The protein below binds the small molecule below.
Small molecule (SMILES): Nc1nc2c(ncn2[C@H]2C[C@H](O)[C@@H](CO[P](=O)(O)O[P](=O)(O)OP(=O)(O)O)O2)c(=O)[nH]1

Binding-site contacts:
Ligand atom O1A contacts residue HIS264 of chain 1.D at 2.7 Å (h-bond).
Ligand atom O3' contacts residue ASN7 of chain 1.A at 3.0 Å (h-bond).
Ligand atom C1' contacts residue PHE45 of chain 1.D at 3.5 Å (hydrophobic).
Ligand atom O3G contacts residue ARG240 of chain 1.B at 2.8 Å (salt-bridge).
Ligand atom O3B contacts residue MG1 of chain 1.I at 3.5 Å.
Ligand atom O2A contacts residue ARG221 of chain 1.B at 3.2 Å (salt-bridge).
Ligand atom N3 contacts residue ARG221 of chain 1.B at 3.4 Å (salt-bridge).
Ligand atom O2G contacts residue GTP1 of chain 1.X at 2.6 Å (h-bond).
Ligand atom O2B contacts residue LYS265 of chain 1.D at 2.5 Å (salt-bridge).
Ligand atom O6 contacts residue ARG260 of chain 1.D at 3.4 Å.
Ligand atom O2A contacts residue LYS242 of chain 1.B at 2.9 Å (salt-bridge).
Ligand atom O2G contacts residue MG1 of chain 1.I at 1.9 Å.
Ligand atom C6 contacts residue ARG221 of chain 1.B at 3.5 Å.
Ligand atom N7 contacts residue ARG221 of chain 1.B at 3.4 Å (salt-bridge).
Ligand atom C3' contacts residue VAL44 of chain 1.D at 3.2 Å (hydrophobic).
Ligand atom C4 contacts residue ARG221 of chain 1.B at 3.2 Å.
Ligand atom O4' contacts residue ARG221 of chain 1.B at 3.2 Å (salt-bridge).
Ligand atom O3B contacts residue LYS265 of chain 1.D at 3.1 Å (salt-bridge).
Ligand atom N1 contacts residue ARG221 of chain 1.B at 3.5 Å.
Ligand atom PG contacts residue MG1 of chain 1.I at 3.1 Å.
Ligand atom N2 contacts residue HIS13 of chain 1.A at 3.4 Å.
Ligand atom O2B contacts residue HIS264 of chain 1.D at 3.1 Å.
Ligand atom O3B contacts residue LYS242 of chain 1.B at 3.5 Å.
Ligand atom N2 contacts residue ASN7 of chain 1.A at 3.2 Å (h-bond).
Ligand atom N3 contacts residue ASN7 of chain 1.A at 3.5 Å (h-bond).
Ligand atom O2G contacts residue LYS411 of chain 1.B at 2.9 Å (salt-bridge).
Ligand atom O3A contacts residue GTP1 of chain 1.X at 3.2 Å (h-bond).
Ligand atom C5 contacts residue ARG221 of chain 1.B at 3.4 Å.
Ligand atom N9 contacts residue PHE45 of chain 1.D at 3.5 Å.
Ligand atom PB contacts residue MG1 of chain 1.I at 3.2 Å.
Ligand atom O3G contacts residue LYS265 of chain 1.D at 3.4 Å (salt-bridge).
Ligand atom N9 contacts residue ARG221 of chain 1.B at 3.4 Å (salt-bridge).
Ligand atom O1B contacts residue GTP1 of chain 1.X at 2.7 Å (h-bond).
Ligand atom O1G contacts residue ARG240 of chain 1.B at 3.1 Å (salt-bridge).
Ligand atom O3' contacts residue VAL44 of chain 1.D at 2.6 Å (h-bond).
Ligand atom O6 contacts residue ASN246 of chain 1.B at 3.1 Å (h-bond).
Ligand atom C5' contacts residue VAL5 of chain 1.A at 3.3 Å (hydrophobic).
Ligand atom C2' contacts residue PHE45 of chain 1.D at 3.4 Å (hydrophobic).
Ligand atom O1B contacts residue MG1 of chain 1.I at 1.8 Å.
Ligand atom PB contacts residue LYS265 of chain 1.D at 3.4 Å.

Sequence of chain 1.D:
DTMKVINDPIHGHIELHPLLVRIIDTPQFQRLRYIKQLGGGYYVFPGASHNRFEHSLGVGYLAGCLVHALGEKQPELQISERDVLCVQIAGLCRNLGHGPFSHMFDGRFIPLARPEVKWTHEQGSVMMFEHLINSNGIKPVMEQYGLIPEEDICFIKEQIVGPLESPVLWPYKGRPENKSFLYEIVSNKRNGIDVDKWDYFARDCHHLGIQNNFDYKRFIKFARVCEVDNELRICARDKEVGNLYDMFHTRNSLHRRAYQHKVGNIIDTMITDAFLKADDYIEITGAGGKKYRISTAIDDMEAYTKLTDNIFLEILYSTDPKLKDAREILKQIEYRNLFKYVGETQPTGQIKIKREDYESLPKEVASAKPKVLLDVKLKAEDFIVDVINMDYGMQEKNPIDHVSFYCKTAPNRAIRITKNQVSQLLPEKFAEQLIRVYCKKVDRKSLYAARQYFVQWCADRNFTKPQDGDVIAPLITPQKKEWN

Sequence of chain 1.B:
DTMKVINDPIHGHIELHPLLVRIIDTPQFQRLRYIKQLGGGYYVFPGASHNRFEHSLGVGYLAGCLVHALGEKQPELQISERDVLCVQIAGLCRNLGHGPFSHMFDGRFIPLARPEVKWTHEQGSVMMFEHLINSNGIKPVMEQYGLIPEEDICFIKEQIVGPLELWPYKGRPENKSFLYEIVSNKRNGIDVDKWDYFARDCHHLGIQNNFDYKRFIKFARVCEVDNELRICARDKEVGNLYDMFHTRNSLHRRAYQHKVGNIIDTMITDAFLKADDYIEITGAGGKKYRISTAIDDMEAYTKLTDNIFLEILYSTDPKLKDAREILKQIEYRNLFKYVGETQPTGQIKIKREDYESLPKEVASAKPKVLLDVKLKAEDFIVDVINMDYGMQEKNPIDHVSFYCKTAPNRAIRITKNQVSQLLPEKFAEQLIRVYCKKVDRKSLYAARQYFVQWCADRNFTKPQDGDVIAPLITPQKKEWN

Sequence of chain 1.A:
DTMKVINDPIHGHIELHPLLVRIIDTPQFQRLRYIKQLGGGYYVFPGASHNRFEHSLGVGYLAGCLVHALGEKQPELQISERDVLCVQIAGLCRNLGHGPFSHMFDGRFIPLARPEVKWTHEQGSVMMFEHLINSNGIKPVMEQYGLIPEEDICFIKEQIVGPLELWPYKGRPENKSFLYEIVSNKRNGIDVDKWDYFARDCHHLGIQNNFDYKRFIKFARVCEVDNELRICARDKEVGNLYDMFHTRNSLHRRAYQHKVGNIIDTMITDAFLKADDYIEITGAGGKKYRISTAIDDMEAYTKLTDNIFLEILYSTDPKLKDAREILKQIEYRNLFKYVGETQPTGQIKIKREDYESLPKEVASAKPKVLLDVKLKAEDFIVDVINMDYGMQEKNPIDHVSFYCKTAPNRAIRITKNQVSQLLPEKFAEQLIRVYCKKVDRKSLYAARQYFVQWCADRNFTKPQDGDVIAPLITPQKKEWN